Sequence of chain 1.A:
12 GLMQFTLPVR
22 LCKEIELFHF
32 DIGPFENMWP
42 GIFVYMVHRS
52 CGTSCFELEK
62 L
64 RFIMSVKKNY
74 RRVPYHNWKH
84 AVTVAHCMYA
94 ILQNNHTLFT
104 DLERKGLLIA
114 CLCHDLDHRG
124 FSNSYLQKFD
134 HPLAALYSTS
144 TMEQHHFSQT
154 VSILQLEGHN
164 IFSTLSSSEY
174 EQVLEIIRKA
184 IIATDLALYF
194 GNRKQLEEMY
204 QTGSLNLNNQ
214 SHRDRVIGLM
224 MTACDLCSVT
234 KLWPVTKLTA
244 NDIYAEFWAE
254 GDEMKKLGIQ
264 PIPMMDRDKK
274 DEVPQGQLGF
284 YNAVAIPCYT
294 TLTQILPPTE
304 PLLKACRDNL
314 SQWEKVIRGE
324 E

Binding-site contacts:
Ligand atom N21 contacts residue MET267 of chain 1.A at 3.4 Å.
Ligand atom C14 contacts residue HIS79 of chain 1.A at 3.6 Å.
Ligand atom C23 contacts residue MET267 of chain 1.A at 3.5 Å (hydrophobic).
Ligand atom C3 contacts residue PHE283 of chain 1.A at 3.7 Å (hydrophobic).
Ligand atom C17 contacts residue PHE283 of chain 1.A at 3.1 Å (hydrophobic).
Ligand atom C7 contacts residue PHE283 of chain 1.A at 3.9 Å (hydrophobic).
Ligand atom C19 contacts residue PHE250 of chain 1.A at 3.8 Å (hydrophobic).
Ligand atom C23 contacts residue TYR247 of chain 1.A at 3.7 Å (hydrophobic).
Ligand atom C29 contacts residue VAL276 of chain 1.A at 3.7 Å (hydrophobic).
Ligand atom C30 contacts residue GLU275 of chain 1.A at 3.9 Å.
Ligand atom C16 contacts residue PHE283 of chain 1.A at 3.5 Å (hydrophobic).
Ligand atom C6 contacts residue PHE283 of chain 1.A at 3.8 Å (hydrophobic).
Ligand atom O11 contacts residue PHE283 of chain 1.A at 3.6 Å.
Ligand atom C2 contacts residue PHE283 of chain 1.A at 3.6 Å (hydrophobic).
Ligand atom C18 contacts residue MET267 of chain 1.A at 3.3 Å (hydrophobic).
Ligand atom N9 contacts residue PHE283 of chain 1.A at 3.4 Å.
Ligand atom N24 contacts residue TYR247 of chain 1.A at 2.5 Å (h-bond).
Ligand atom C27 contacts residue PRO266 of chain 1.A at 3.6 Å (hydrophobic).
Ligand atom C30 contacts residue MET267 of chain 1.A at 3.8 Å (hydrophobic).
Ligand atom C28 contacts residue GLU275 of chain 1.A at 3.2 Å.
Ligand atom C28 contacts residue PRO266 of chain 1.A at 3.8 Å (hydrophobic).
Ligand atom N1 contacts residue ILE246 of chain 1.A at 3.4 Å.
Ligand atom C6 contacts residue VAL232 of chain 1.A at 3.6 Å (hydrophobic).
Ligand atom C26 contacts residue GLY279 of chain 1.A at 3.8 Å.
Ligand atom C20 contacts residue MET267 of chain 1.A at 3.5 Å (hydrophobic).
Ligand atom C25 contacts residue MET267 of chain 1.A at 3.7 Å (hydrophobic).
Ligand atom C23 contacts residue GLY279 of chain 1.A at 3.6 Å.
Ligand atom C25 contacts residue GLY279 of chain 1.A at 3.5 Å.
Ligand atom C29 contacts residue GLU275 of chain 1.A at 3.3 Å.
Ligand atom N1 contacts residue PHE283 of chain 1.A at 3.6 Å.
Ligand atom C30 contacts residue TYR247 of chain 1.A at 3.8 Å (hydrophobic).
Ligand atom O10 contacts residue GLN280 of chain 1.A at 2.8 Å (h-bond).
Ligand atom C6 contacts residue ILE246 of chain 1.A at 3.6 Å (hydrophobic).
Ligand atom N24 contacts residue MET267 of chain 1.A at 3.5 Å.
Ligand atom N5 contacts residue ILE246 of chain 1.A at 3.5 Å.
Ligand atom C19 contacts residue TYR247 of chain 1.A at 3.4 Å (hydrophobic).
Ligand atom C20 contacts residue TYR247 of chain 1.A at 3.2 Å (hydrophobic).
Ligand atom C4 contacts residue LEU229 of chain 1.A at 3.7 Å (hydrophobic).
Ligand atom C19 contacts residue GLN280 of chain 1.A at 3.5 Å.
Ligand atom N22 contacts residue MET267 of chain 1.A at 3.6 Å.

This small molecule binds to this protein.
Small molecule (SMILES): Cn1ncc(C(=O)N2CCC2)c1C(=O)Nc1ccn2nc(-c3ccccc3)nc2c1